Binding-site contacts:
Ligand atom C1 contacts residue ASN287 of chain 1.A at 1.4 Å.
Ligand atom O5 contacts residue THR289 of chain 1.A at 3.6 Å.
Ligand atom C6 contacts residue THR289 of chain 1.A at 4.2 Å.
Ligand atom C3 contacts residue ASN287 of chain 1.A at 3.8 Å.
Ligand atom C2 contacts residue ASN287 of chain 1.A at 2.5 Å.
Ligand atom O5 contacts residue ASN287 of chain 1.A at 2.4 Å (h-bond).
Ligand atom O7 contacts residue ASN287 of chain 1.A at 2.9 Å (h-bond).
Ligand atom C1 contacts residue THR289 of chain 1.A at 4.1 Å.
Ligand atom C5 contacts residue THR289 of chain 1.A at 4.0 Å.
Ligand atom C7 contacts residue ASN287 of chain 1.A at 3.1 Å.
Ligand atom C5 contacts residue ASN287 of chain 1.A at 3.7 Å.
Ligand atom C4 contacts residue ASN287 of chain 1.A at 4.2 Å.
Ligand atom N2 contacts residue ASN287 of chain 1.A at 2.9 Å (h-bond).
Ligand atom C8 contacts residue ASN287 of chain 1.A at 4.4 Å.

The small molecule below binds the protein below.
Small molecule (SMILES): CC(=O)N[C@@H]1[C@@H](O)[C@H](O)[C@@H](CO)O[C@H]1O

Sequence of chain 1.A:
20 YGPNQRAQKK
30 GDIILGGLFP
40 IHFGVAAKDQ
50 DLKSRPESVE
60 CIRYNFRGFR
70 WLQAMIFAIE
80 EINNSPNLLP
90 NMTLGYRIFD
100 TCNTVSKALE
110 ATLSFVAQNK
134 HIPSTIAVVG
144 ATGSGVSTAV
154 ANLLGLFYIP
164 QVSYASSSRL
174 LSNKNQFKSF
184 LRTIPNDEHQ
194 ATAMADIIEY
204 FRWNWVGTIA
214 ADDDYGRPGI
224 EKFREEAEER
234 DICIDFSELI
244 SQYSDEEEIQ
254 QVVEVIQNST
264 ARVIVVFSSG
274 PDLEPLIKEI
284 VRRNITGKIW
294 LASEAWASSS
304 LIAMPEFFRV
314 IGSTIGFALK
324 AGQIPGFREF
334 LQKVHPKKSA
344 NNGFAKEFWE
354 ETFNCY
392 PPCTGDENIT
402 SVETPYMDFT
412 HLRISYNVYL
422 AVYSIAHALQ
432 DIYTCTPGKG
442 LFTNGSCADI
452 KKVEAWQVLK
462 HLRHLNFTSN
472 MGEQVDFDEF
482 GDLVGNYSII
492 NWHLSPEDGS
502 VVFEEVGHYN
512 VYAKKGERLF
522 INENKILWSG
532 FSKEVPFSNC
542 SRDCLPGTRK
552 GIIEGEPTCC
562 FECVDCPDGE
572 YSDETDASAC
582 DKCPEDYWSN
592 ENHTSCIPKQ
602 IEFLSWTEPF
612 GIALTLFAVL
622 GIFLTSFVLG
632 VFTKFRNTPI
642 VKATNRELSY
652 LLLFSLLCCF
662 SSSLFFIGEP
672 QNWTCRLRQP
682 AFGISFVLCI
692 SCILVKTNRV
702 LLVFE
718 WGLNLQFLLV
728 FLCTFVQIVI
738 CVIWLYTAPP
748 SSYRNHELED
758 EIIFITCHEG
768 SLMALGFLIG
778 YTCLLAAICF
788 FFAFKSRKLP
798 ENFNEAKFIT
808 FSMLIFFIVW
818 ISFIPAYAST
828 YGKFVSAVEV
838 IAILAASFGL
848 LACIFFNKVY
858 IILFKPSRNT